Sequence of chain 46.B:
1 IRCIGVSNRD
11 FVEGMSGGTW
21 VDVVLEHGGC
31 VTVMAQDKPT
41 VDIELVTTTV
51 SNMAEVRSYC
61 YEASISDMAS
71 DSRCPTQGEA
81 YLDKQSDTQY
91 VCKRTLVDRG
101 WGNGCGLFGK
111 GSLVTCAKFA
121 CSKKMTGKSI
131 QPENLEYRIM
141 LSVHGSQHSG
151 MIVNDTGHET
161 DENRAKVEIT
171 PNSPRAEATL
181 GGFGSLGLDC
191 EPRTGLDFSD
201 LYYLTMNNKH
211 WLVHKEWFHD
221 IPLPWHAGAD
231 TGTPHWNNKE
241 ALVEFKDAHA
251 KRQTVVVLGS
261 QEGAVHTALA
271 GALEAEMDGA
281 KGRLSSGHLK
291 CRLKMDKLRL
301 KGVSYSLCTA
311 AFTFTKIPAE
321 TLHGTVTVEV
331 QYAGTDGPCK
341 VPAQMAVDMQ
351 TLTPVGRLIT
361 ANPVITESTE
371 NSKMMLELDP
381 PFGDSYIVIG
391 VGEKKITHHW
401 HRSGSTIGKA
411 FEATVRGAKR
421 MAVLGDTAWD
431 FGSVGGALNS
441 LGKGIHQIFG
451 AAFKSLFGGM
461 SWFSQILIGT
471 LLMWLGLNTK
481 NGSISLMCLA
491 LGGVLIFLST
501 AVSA

Binding-site contacts:
Ligand atom N2 contacts residue ASN154 of chain 46.B at 2.9 Å.
Ligand atom C8 contacts residue ASN154 of chain 46.B at 3.0 Å.
Ligand atom C1 contacts residue ASN154 of chain 46.B at 1.4 Å.
Ligand atom O7 contacts residue ASN154 of chain 46.B at 4.3 Å.
Ligand atom O5 contacts residue MET151 of chain 46.B at 3.7 Å.
Ligand atom C3 contacts residue ASN154 of chain 46.B at 3.9 Å.
Ligand atom C2 contacts residue MET151 of chain 46.B at 4.0 Å (hydrophobic).
Ligand atom C2 contacts residue ASN154 of chain 46.B at 2.5 Å.
Ligand atom C7 contacts residue ASN154 of chain 46.B at 3.4 Å.
Ligand atom C5 contacts residue ASN154 of chain 46.B at 3.7 Å.
Ligand atom C5 contacts residue MET151 of chain 46.B at 4.1 Å (hydrophobic).
Ligand atom C3 contacts residue MET151 of chain 46.B at 4.1 Å (hydrophobic).
Ligand atom O3 contacts residue MET151 of chain 46.B at 4.2 Å.
Ligand atom O4 contacts residue MET151 of chain 46.B at 4.4 Å.
Ligand atom C1 contacts residue MET151 of chain 46.B at 4.2 Å (hydrophobic).
Ligand atom C4 contacts residue ASN154 of chain 46.B at 4.2 Å.
Ligand atom O5 contacts residue ASN154 of chain 46.B at 2.4 Å (h-bond).
Ligand atom C4 contacts residue MET151 of chain 46.B at 3.5 Å (hydrophobic).

A small-molecule ligand and the protein it binds are described below.
Small molecule (SMILES): CC(=O)N[C@@H]1[C@@H](O)[C@H](O)[C@@H](CO)O[C@H]1O